Binding-site contacts:
Ligand atom O3 contacts residue GLY120 of chain 1.A at 3.7 Å.
Ligand atom O4 contacts residue SER270 of chain 1.A at 3.9 Å.
Ligand atom O2P contacts residue VAL192 of chain 1.A at 3.9 Å.
Ligand atom C6 contacts residue LYS526 of chain 1.A at 3.9 Å.
Ligand atom O1 contacts residue SER270 of chain 1.A at 3.5 Å (h-bond).
Ligand atom O4 contacts residue THR121 of chain 1.A at 3.1 Å (h-bond).
Ligand atom O4 contacts residue SER122 of chain 1.A at 4.0 Å.
Ligand atom C5 contacts residue GLU165 of chain 1.A at 3.4 Å.
Ligand atom C3 contacts residue GLU162 of chain 1.A at 3.5 Å.
Ligand atom C5 contacts residue GLY119 of chain 1.A at 3.9 Å.
Ligand atom O3 contacts residue GLU162 of chain 1.A at 2.8 Å (salt-bridge).
Ligand atom O5 contacts residue LYS526 of chain 1.A at 3.1 Å (salt-bridge).
Ligand atom O2 contacts residue GLU162 of chain 1.A at 3.3 Å (salt-bridge).
Ligand atom O1P contacts residue LYS526 of chain 1.A at 3.6 Å.
Ligand atom C1 contacts residue ARG271 of chain 1.A at 3.5 Å.
Ligand atom O1 contacts residue SER269 of chain 1.A at 3.6 Å.
Ligand atom C4 contacts residue SER270 of chain 1.A at 3.7 Å.
Ligand atom C5 contacts residue LYS526 of chain 1.A at 4.0 Å.
Ligand atom C6 contacts residue GLU165 of chain 1.A at 3.7 Å.
Ligand atom O3 contacts residue THR121 of chain 1.A at 3.9 Å.
Ligand atom O2 contacts residue HIS363 of chain 1.A at 3.1 Å (h-bond).
Ligand atom O1 contacts residue ARG271 of chain 1.A at 3.0 Å (salt-bridge).
Ligand atom O1P contacts residue GLY193 of chain 1.A at 2.9 Å (h-bond).
Ligand atom O6 contacts residue SER270 of chain 1.A at 3.8 Å.
Ligand atom P contacts residue LYS526 of chain 1.A at 3.9 Å.
Ligand atom O1P contacts residue SER270 of chain 1.A at 4.0 Å.
Ligand atom C2 contacts residue THR121 of chain 1.A at 3.9 Å.
Ligand atom C1 contacts residue SER270 of chain 1.A at 3.5 Å.
Ligand atom C6 contacts residue GLY119 of chain 1.A at 3.4 Å.
Ligand atom P contacts residue SER191 of chain 1.A at 3.5 Å.
Ligand atom O1P contacts residue VAL192 of chain 1.A at 3.2 Å (h-bond).
Ligand atom O3P contacts residue SER191 of chain 1.A at 3.5 Å.
Ligand atom O2P contacts residue SER191 of chain 1.A at 2.4 Å (h-bond).
Ligand atom O5 contacts residue GLU165 of chain 1.A at 2.5 Å (salt-bridge).
Ligand atom P contacts residue VAL192 of chain 1.A at 3.4 Å.
Ligand atom O6 contacts residue LYS526 of chain 1.A at 3.0 Å (salt-bridge).
Ligand atom O3P contacts residue VAL192 of chain 1.A at 2.8 Å (h-bond).
Ligand atom O1P contacts residue SER191 of chain 1.A at 3.7 Å.
Ligand atom O3P contacts residue SER122 of chain 1.A at 2.5 Å (h-bond).
Ligand atom O2P contacts residue ALA196 of chain 1.A at 3.4 Å.

The small molecule below binds the protein below.
Small molecule (SMILES): O=P(O)(O)OC[C@@H](O)[C@@H](O)[C@H](O)[C@@H](O)CO

Sequence of chain 1.A:
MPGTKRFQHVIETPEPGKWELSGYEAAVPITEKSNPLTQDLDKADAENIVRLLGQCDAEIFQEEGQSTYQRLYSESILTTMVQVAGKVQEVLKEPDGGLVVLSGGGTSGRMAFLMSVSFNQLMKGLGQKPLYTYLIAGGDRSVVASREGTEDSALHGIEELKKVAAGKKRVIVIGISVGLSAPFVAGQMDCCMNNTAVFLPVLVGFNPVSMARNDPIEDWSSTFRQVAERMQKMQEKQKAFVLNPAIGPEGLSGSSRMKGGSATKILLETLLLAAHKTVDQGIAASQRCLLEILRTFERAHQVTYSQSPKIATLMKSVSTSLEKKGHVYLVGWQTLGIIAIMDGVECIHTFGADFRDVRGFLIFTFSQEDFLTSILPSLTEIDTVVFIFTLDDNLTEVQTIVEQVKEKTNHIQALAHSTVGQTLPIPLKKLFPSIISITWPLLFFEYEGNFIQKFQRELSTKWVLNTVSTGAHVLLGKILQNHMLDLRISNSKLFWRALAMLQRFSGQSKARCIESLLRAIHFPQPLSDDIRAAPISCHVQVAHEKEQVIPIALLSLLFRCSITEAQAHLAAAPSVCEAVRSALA